Sequence of chain 1.A:
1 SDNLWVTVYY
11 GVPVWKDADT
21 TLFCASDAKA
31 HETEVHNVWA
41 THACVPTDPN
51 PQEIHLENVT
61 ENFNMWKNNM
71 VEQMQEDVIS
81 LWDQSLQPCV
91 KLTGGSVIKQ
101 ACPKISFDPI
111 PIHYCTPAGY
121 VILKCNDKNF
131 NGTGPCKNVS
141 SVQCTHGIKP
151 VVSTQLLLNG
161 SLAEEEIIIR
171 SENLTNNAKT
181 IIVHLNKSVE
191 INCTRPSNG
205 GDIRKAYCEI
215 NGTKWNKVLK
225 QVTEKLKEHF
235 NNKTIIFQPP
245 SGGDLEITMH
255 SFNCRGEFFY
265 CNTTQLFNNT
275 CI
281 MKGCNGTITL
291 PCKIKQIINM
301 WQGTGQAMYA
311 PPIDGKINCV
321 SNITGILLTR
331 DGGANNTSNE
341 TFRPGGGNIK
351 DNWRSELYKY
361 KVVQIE

The protein below binds the small molecule below.
Small molecule (SMILES): CC(=O)N[C@@H]1[C@@H](O)[C@H](O)[C@@H](CO)O[C@H]1O

Binding-site contacts:
Ligand atom O5 contacts residue CYS275 of chain 1.A at 4.3 Å.
Ligand atom C2 contacts residue ASN272 of chain 1.A at 2.5 Å.
Ligand atom C8 contacts residue ASN272 of chain 1.A at 4.4 Å.
Ligand atom O7 contacts residue ASN272 of chain 1.A at 3.0 Å (h-bond).
Ligand atom O6 contacts residue CYS284 of chain 1.A at 3.8 Å.
Ligand atom O5 contacts residue CYS284 of chain 1.A at 4.2 Å.
Ligand atom O5 contacts residue ASN272 of chain 1.A at 2.3 Å (h-bond).
Ligand atom C5 contacts residue ASN272 of chain 1.A at 3.6 Å.
Ligand atom C8 contacts residue THR268 of chain 1.A at 3.6 Å.
Ligand atom O7 contacts residue THR268 of chain 1.A at 4.0 Å.
Ligand atom C7 contacts residue THR268 of chain 1.A at 4.5 Å.
Ligand atom O6 contacts residue GLY283 of chain 1.A at 3.8 Å.
Ligand atom C1 contacts residue ASN272 of chain 1.A at 1.4 Å.
Ligand atom O6 contacts residue LYS282 of chain 1.A at 2.7 Å (salt-bridge).
Ligand atom C1 contacts residue THR274 of chain 1.A at 3.3 Å.
Ligand atom N2 contacts residue ASN272 of chain 1.A at 2.9 Å (h-bond).
Ligand atom C4 contacts residue ASN272 of chain 1.A at 4.2 Å.
Ligand atom C5 contacts residue THR274 of chain 1.A at 3.7 Å.
Ligand atom C3 contacts residue ASN272 of chain 1.A at 3.8 Å.
Ligand atom C6 contacts residue CYS284 of chain 1.A at 4.3 Å (hydrophobic).
Ligand atom O7 contacts residue GLN269 of chain 1.A at 3.6 Å.
Ligand atom O5 contacts residue THR274 of chain 1.A at 3.3 Å (h-bond).
Ligand atom C6 contacts residue THR274 of chain 1.A at 4.3 Å.
Ligand atom C6 contacts residue LYS282 of chain 1.A at 3.1 Å.
Ligand atom C7 contacts residue ASN272 of chain 1.A at 3.2 Å.